Binding-site contacts:
Ligand atom O6 contacts residue THR345 of chain 1.A at 4.1 Å.
Ligand atom C5 contacts residue ASP369 of chain 1.A at 3.9 Å.
Ligand atom C8 contacts residue ASP369 of chain 1.A at 4.5 Å.
Ligand atom C4 contacts residue ASN343 of chain 1.A at 4.2 Å.
Ligand atom C7 contacts residue ASN343 of chain 1.A at 3.3 Å.
Ligand atom C3 contacts residue ASP369 of chain 1.A at 4.0 Å.
Ligand atom O7 contacts residue ASN343 of chain 1.A at 3.5 Å (h-bond).
Ligand atom C5 contacts residue TYR324 of chain 1.A at 3.8 Å (hydrophobic).
Ligand atom O5 contacts residue ASP369 of chain 1.A at 4.4 Å.
Ligand atom C7 contacts residue ASP369 of chain 1.A at 4.5 Å.
Ligand atom O5 contacts residue TYR324 of chain 1.A at 3.2 Å (h-bond).
Ligand atom C6 contacts residue TYR324 of chain 1.A at 3.3 Å (hydrophobic).
Ligand atom C3 contacts residue ASN343 of chain 1.A at 3.7 Å.
Ligand atom O5 contacts residue ASN343 of chain 1.A at 2.4 Å (h-bond).
Ligand atom C2 contacts residue ASN343 of chain 1.A at 2.3 Å.
Ligand atom C5 contacts residue ASN343 of chain 1.A at 3.6 Å.
Ligand atom O6 contacts residue TYR324 of chain 1.A at 3.8 Å.
Ligand atom C4 contacts residue ASP369 of chain 1.A at 4.3 Å.
Ligand atom N2 contacts residue ASN343 of chain 1.A at 2.8 Å (h-bond).
Ligand atom O4 contacts residue ASP369 of chain 1.A at 4.4 Å.
Ligand atom C8 contacts residue ASN343 of chain 1.A at 4.4 Å.
Ligand atom N2 contacts residue ASP369 of chain 1.A at 3.4 Å (salt-bridge).
Ligand atom C1 contacts residue TYR324 of chain 1.A at 4.2 Å (hydrophobic).
Ligand atom C1 contacts residue ASN343 of chain 1.A at 1.4 Å.
Ligand atom C1 contacts residue ASP369 of chain 1.A at 3.9 Å.
Ligand atom C2 contacts residue ASP369 of chain 1.A at 4.1 Å.

Sequence of chain 1.A:
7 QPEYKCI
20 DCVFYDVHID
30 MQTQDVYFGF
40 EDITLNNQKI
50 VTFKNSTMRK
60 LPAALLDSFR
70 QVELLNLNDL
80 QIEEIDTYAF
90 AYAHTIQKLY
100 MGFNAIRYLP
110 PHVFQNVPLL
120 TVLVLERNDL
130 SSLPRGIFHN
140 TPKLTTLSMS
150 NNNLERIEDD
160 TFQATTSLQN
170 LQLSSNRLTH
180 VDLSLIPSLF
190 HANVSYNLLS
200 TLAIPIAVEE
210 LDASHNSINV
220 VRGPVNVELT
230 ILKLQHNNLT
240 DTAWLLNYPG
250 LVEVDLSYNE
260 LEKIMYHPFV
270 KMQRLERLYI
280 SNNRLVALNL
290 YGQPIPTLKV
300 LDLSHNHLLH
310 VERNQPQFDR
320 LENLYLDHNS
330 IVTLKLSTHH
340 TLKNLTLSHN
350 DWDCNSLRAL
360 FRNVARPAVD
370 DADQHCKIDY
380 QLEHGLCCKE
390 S

A protein and the small-molecule ligand that binds it are described below.
Small molecule (SMILES): CC(=O)N[C@@H]1[C@@H](O)[C@H](O)[C@@H](CO)O[C@H]1O